Sequence of chain 2.A:
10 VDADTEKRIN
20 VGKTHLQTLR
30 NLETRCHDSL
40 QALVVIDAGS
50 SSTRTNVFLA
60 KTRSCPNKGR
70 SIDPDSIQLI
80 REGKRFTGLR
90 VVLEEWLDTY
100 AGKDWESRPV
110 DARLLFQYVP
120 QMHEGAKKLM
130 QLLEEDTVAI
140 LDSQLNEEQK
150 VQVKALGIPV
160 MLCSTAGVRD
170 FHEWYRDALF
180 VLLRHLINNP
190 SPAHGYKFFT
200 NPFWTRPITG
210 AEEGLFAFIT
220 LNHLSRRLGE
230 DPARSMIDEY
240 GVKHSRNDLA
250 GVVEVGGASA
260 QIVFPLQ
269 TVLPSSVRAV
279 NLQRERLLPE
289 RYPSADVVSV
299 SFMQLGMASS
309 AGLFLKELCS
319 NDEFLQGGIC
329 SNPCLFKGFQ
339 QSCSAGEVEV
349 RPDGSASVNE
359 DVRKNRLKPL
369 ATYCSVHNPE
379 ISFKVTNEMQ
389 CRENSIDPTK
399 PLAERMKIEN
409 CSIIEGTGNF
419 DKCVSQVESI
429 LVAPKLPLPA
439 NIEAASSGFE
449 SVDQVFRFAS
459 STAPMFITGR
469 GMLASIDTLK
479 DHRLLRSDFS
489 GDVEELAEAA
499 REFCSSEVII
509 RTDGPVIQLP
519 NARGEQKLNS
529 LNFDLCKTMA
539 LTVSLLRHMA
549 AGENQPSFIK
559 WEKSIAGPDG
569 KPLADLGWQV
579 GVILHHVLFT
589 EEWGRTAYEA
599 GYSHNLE

Binding-site contacts:
Ligand atom N9 contacts residue ARG468 of chain 2.A at 3.8 Å.
Ligand atom O3' contacts residue MET305 of chain 2.A at 3.5 Å.
Ligand atom C2 contacts residue LEU529 of chain 2.A at 3.4 Å (hydrophobic).
Ligand atom N3 contacts residue GLY469 of chain 2.A at 3.5 Å.
Ligand atom N1 contacts residue LEU529 of chain 2.A at 3.6 Å.
Ligand atom N7 contacts residue LEU529 of chain 2.A at 3.8 Å.
Ligand atom O2A contacts residue ARG468 of chain 2.A at 3.9 Å.
Ligand atom C8 contacts residue ARG468 of chain 2.A at 3.2 Å.
Ligand atom N7 contacts residue ARG468 of chain 2.A at 3.5 Å (salt-bridge).
Ligand atom N6 contacts residue LEU529 of chain 2.A at 3.8 Å.
Ligand atom O3B contacts residue ARG53 of chain 2.A at 2.8 Å (salt-bridge).
Ligand atom C5 contacts residue ARG468 of chain 2.A at 3.9 Å.
Ligand atom O3' contacts residue GLY256 of chain 2.A at 3.6 Å.
Ligand atom O1A contacts residue ARG53 of chain 2.A at 3.4 Å (salt-bridge).
Ligand atom O1B contacts residue ALA257 of chain 2.A at 3.9 Å.
Ligand atom PB contacts residue ARG53 of chain 2.A at 3.4 Å.
Ligand atom C2 contacts residue LEU533 of chain 2.A at 3.8 Å (hydrophobic).
Ligand atom C2 contacts residue GLY469 of chain 2.A at 3.7 Å.
Ligand atom O2' contacts residue MET305 of chain 2.A at 3.5 Å.
Ligand atom N3A contacts residue GLY256 of chain 2.A at 3.2 Å (h-bond).
Ligand atom O2B contacts residue SER49 of chain 2.A at 3.2 Å (h-bond).
Ligand atom N3A contacts residue MG1 of chain 2.D at 3.6 Å.
Ligand atom O3B contacts residue GLY48 of chain 2.A at 3.7 Å.
Ligand atom O2B contacts residue ARG53 of chain 2.A at 2.9 Å (salt-bridge).
Ligand atom PB contacts residue MG1 of chain 2.D at 3.5 Å.
Ligand atom C5' contacts residue ARG468 of chain 2.A at 3.9 Å.
Ligand atom O3B contacts residue MG1 of chain 2.D at 2.5 Å.
Ligand atom O1B contacts residue MG1 of chain 2.D at 3.9 Å.
Ligand atom C5 contacts residue LEU529 of chain 2.A at 3.6 Å (hydrophobic).
Ligand atom PB contacts residue SER49 of chain 2.A at 3.5 Å.
Ligand atom N1 contacts residue ALA472 of chain 2.A at 3.6 Å.
Ligand atom O3' contacts residue ALA306 of chain 2.A at 3.9 Å.
Ligand atom N3 contacts residue MET305 of chain 2.A at 3.8 Å.
Ligand atom O1B contacts residue SER49 of chain 2.A at 2.7 Å (h-bond).
Ligand atom O5' contacts residue GLY256 of chain 2.A at 3.7 Å.
Ligand atom O1B contacts residue GLY256 of chain 2.A at 3.9 Å.
Ligand atom C6 contacts residue LEU529 of chain 2.A at 3.8 Å (hydrophobic).
Ligand atom O2B contacts residue SER50 of chain 2.A at 2.9 Å (h-bond).
Ligand atom C4 contacts residue GLY469 of chain 2.A at 4.0 Å.
Ligand atom O1A contacts residue SER50 of chain 2.A at 3.8 Å.

A small-molecule ligand and the protein it binds are described below.
Small molecule (SMILES): Nc1ncnc2c1ncn2[C@@H]1O[C@H](COP(=O)(O)NP(=O)(O)O)[C@@H](O)[C@H]1O